Sequence of chain 1.A:
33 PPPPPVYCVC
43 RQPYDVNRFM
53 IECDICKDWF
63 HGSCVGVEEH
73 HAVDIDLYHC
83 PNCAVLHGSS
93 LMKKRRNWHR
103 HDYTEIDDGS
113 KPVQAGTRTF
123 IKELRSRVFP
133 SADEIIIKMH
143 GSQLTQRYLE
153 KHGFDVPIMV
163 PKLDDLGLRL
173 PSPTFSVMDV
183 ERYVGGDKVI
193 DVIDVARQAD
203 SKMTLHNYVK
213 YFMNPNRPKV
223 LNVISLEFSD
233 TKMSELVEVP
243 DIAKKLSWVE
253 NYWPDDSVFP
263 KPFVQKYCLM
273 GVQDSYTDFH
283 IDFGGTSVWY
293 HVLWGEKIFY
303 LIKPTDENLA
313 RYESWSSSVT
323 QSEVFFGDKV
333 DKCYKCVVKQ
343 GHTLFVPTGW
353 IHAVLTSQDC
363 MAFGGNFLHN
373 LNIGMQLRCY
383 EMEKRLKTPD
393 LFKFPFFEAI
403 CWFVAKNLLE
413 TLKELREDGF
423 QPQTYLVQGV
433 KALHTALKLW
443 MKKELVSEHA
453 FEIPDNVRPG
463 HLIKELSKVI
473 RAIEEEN

A small-molecule ligand and the protein it binds are described below.
Small molecule (SMILES): O=C(O)CCC(=O)C(=O)O

Binding-site contacts:
Ligand atom C5 contacts residue LYS299 of chain 1.A at 3.4 Å.
Ligand atom C1 contacts residue TYR292 of chain 1.A at 3.2 Å (hydrophobic).
Ligand atom C5 contacts residue THR279 of chain 1.A at 4.0 Å.
Ligand atom O3 contacts residue ASN224 of chain 1.A at 3.7 Å.
Ligand atom O5 contacts residue HIS354 of chain 1.A at 4.4 Å.
Ligand atom C4 contacts residue THR279 of chain 1.A at 3.6 Å.
Ligand atom C1 contacts residue FE21 of chain 1.E at 3.5 Å.
Ligand atom O5 contacts residue FE21 of chain 1.E at 3.6 Å.
Ligand atom O2 contacts residue HIS354 of chain 1.A at 4.3 Å.
Ligand atom O4 contacts residue LYS299 of chain 1.A at 3.1 Å.
Ligand atom C4 contacts residue VAL356 of chain 1.A at 3.5 Å (hydrophobic).
Ligand atom O4 contacts residue THR279 of chain 1.A at 4.3 Å.
Ligand atom O2 contacts residue OXY1 of chain 1.F at 4.1 Å.
Ligand atom C4 contacts residue LYS299 of chain 1.A at 4.3 Å.
Ligand atom O1 contacts residue TYR292 of chain 1.A at 3.9 Å.
Ligand atom C3 contacts residue ILE226 of chain 1.A at 3.9 Å (hydrophobic).
Ligand atom C3 contacts residue THR279 of chain 1.A at 4.0 Å.
Ligand atom O2 contacts residue TYR292 of chain 1.A at 2.8 Å (h-bond).
Ligand atom C5 contacts residue THR358 of chain 1.A at 4.2 Å.
Ligand atom C2 contacts residue VAL356 of chain 1.A at 4.0 Å (hydrophobic).
Ligand atom O3 contacts residue LYS299 of chain 1.A at 3.5 Å.
Ligand atom O1 contacts residue ILE226 of chain 1.A at 4.1 Å.
Ligand atom C1 contacts residue OXY1 of chain 1.F at 4.2 Å.
Ligand atom C1 contacts residue HIS282 of chain 1.A at 4.1 Å.
Ligand atom O5 contacts residue VAL356 of chain 1.A at 3.0 Å.
Ligand atom O2 contacts residue ASP284 of chain 1.A at 3.5 Å (salt-bridge).
Ligand atom C2 contacts residue FE21 of chain 1.E at 4.0 Å.
Ligand atom O1 contacts residue OXY1 of chain 1.F at 3.8 Å.
Ligand atom O3 contacts residue ILE226 of chain 1.A at 3.2 Å.
Ligand atom O2 contacts residue FE21 of chain 1.E at 2.3 Å.
Ligand atom C2 contacts residue TYR292 of chain 1.A at 3.6 Å (hydrophobic).
Ligand atom O2 contacts residue HIS282 of chain 1.A at 3.2 Å (h-bond).
Ligand atom O5 contacts residue PHE301 of chain 1.A at 4.4 Å.
Ligand atom C5 contacts residue ILE226 of chain 1.A at 4.0 Å (hydrophobic).
Ligand atom O5 contacts residue HIS282 of chain 1.A at 4.0 Å.
Ligand atom O4 contacts residue VAL356 of chain 1.A at 3.7 Å.
Ligand atom C5 contacts residue VAL356 of chain 1.A at 4.1 Å (hydrophobic).
Ligand atom O5 contacts residue TYR292 of chain 1.A at 3.5 Å (h-bond).
Ligand atom C5 contacts residue ASN224 of chain 1.A at 4.2 Å.
Ligand atom O4 contacts residue THR358 of chain 1.A at 3.0 Å (h-bond).